The small molecule below binds the protein below.
Small molecule (SMILES): CC(C)C[C@H](NC(=O)[C@H](CC(=O)O)NC(=O)[C@H](C)NC(=O)[C@H](Cc1ccc(OP(=O)(O)O)cc1)NC(=O)[C@@H](NC(=O)[C@H](CC(C)C)NC(=O)[C@@H](NC(=O)[C@H](CC(=O)O)NC(=O)[C@@H](N)CCC(=O)O)[C@@H](C)O)[C@@H](C)O)C(=O)N[C@@H](CC(=O)O)C(=O)O

Sequence of chain 2.A:
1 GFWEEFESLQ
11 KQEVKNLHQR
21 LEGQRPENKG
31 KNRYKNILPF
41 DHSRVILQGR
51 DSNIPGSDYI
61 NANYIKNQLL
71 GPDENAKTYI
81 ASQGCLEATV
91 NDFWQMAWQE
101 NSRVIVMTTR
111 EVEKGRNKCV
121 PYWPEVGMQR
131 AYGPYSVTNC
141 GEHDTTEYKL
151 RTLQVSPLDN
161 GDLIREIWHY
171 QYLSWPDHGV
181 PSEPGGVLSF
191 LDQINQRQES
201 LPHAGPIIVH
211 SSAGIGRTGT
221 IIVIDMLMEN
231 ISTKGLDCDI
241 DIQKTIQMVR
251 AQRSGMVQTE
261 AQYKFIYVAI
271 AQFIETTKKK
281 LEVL

Binding-site contacts:
Ligand atom CB contacts residue HIS178 of chain 2.A at 3.1 Å.
Ligand atom OH contacts residue SER212 of chain 1.A at 2.5 Å (h-bond).
Ligand atom O contacts residue GLY179 of chain 2.A at 3.0 Å (h-bond).
Ligand atom OXT contacts residue ARG250 of chain 1.A at 2.7 Å (salt-bridge).
Ligand atom CG contacts residue GLN258 of chain 1.A at 3.1 Å.
Ligand atom CB contacts residue SER254 of chain 1.A at 3.0 Å.
Ligand atom CD1 contacts residue TYR34 of chain 1.A at 2.9 Å (hydrophobic).
Ligand atom O contacts residue SER254 of chain 1.A at 2.5 Å.
Ligand atom N contacts residue SER254 of chain 1.A at 2.9 Å.
Ligand atom O contacts residue ARG116 of chain 1.A at 3.0 Å (salt-bridge).
Ligand atom C contacts residue SER254 of chain 1.A at 2.9 Å.
Ligand atom CE2 contacts residue TYR34 of chain 1.A at 2.8 Å (hydrophobic).
Ligand atom OG1 contacts residue LYS118 of chain 2.A at 2.7 Å (salt-bridge).
Ligand atom OD1 contacts residue GLN12 of chain 1.A at 3.2 Å (h-bond).
Ligand atom O1P contacts residue ARG217 of chain 1.A at 3.0 Å.
Ligand atom CZ contacts residue SER212 of chain 1.A at 3.0 Å.
Ligand atom O contacts residue TYR34 of chain 1.A at 2.3 Å.
Ligand atom CG contacts residue TYR34 of chain 1.A at 2.5 Å (hydrophobic).
Ligand atom OD2 contacts residue THR259 of chain 2.A at 2.9 Å.
Ligand atom CD2 contacts residue ASN36 of chain 1.A at 3.2 Å.
Ligand atom P contacts residue SER211 of chain 1.A at 2.8 Å.
Ligand atom O3P contacts residue SER211 of chain 1.A at 1.9 Å (h-bond).
Ligand atom CB contacts residue TYR34 of chain 1.A at 2.6 Å (hydrophobic).
Ligand atom CD1 contacts residue ILE215 of chain 1.A at 2.9 Å (hydrophobic).
Ligand atom OXT contacts residue SER254 of chain 1.A at 3.1 Å.
Ligand atom C contacts residue HIS178 of chain 2.A at 2.8 Å.
Ligand atom CD2 contacts residue TYR34 of chain 1.A at 2.3 Å (hydrophobic).
Ligand atom CD1 contacts residue LYS15 of chain 1.A at 2.9 Å.
Ligand atom CB contacts residue ARG116 of chain 1.A at 2.8 Å.
Ligand atom CE1 contacts residue ILE215 of chain 1.A at 3.2 Å (hydrophobic).
Ligand atom OD2 contacts residue GLN258 of chain 1.A at 2.8 Å (h-bond).
Ligand atom O2P contacts residue SER211 of chain 1.A at 2.6 Å.
Ligand atom CD2 contacts residue ILE37 of chain 1.A at 3.0 Å (hydrophobic).
Ligand atom O contacts residue GLN258 of chain 1.A at 2.4 Å (h-bond).
Ligand atom O3P contacts residue ALA213 of chain 1.A at 3.0 Å (h-bond).
Ligand atom CB contacts residue GLY255 of chain 1.A at 3.1 Å.
Ligand atom O contacts residue HIS178 of chain 2.A at 2.5 Å (h-bond).
Ligand atom O contacts residue PHE40 of chain 1.A at 3.1 Å.
Ligand atom P contacts residue SER212 of chain 1.A at 3.2 Å.
Ligand atom CA contacts residue ARG116 of chain 1.A at 2.8 Å.

Sequence of chain 1.A:
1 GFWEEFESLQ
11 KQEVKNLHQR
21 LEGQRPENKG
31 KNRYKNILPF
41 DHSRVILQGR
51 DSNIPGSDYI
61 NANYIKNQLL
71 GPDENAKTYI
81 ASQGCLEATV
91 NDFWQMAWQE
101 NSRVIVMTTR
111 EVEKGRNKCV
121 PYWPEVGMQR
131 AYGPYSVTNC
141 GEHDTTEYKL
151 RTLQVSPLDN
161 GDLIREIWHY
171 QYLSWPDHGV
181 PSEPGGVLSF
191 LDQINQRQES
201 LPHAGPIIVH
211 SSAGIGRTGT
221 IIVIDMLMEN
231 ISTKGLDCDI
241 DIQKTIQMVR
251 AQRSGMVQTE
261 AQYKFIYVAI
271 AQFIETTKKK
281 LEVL